Binding-site contacts:
Ligand atom C6 contacts residue ALA185 of chain 1.A at 4.5 Å (hydrophobic).
Ligand atom N2 contacts residue ASN182 of chain 1.A at 3.2 Å (h-bond).
Ligand atom O5 contacts residue THR184 of chain 1.A at 4.5 Å.
Ligand atom O5 contacts residue ASN182 of chain 1.A at 2.4 Å (h-bond).
Ligand atom O3 contacts residue ASN182 of chain 1.A at 4.0 Å.
Ligand atom C1 contacts residue ASN182 of chain 1.A at 1.4 Å.
Ligand atom C7 contacts residue ASN182 of chain 1.A at 4.0 Å.
Ligand atom C5 contacts residue THR184 of chain 1.A at 4.3 Å.
Ligand atom C3 contacts residue ASN182 of chain 1.A at 3.7 Å.
Ligand atom C5 contacts residue ASN182 of chain 1.A at 3.6 Å.
Ligand atom C4 contacts residue ASN182 of chain 1.A at 4.2 Å.
Ligand atom C2 contacts residue ASN182 of chain 1.A at 2.4 Å.
Ligand atom O7 contacts residue ASN182 of chain 1.A at 4.1 Å.

This small molecule binds to this protein.
Small molecule (SMILES): CC(=O)N[C@@H]1[C@@H](O)[C@H](O)[C@@H](CO)O[C@H]1O

Sequence of chain 1.A:
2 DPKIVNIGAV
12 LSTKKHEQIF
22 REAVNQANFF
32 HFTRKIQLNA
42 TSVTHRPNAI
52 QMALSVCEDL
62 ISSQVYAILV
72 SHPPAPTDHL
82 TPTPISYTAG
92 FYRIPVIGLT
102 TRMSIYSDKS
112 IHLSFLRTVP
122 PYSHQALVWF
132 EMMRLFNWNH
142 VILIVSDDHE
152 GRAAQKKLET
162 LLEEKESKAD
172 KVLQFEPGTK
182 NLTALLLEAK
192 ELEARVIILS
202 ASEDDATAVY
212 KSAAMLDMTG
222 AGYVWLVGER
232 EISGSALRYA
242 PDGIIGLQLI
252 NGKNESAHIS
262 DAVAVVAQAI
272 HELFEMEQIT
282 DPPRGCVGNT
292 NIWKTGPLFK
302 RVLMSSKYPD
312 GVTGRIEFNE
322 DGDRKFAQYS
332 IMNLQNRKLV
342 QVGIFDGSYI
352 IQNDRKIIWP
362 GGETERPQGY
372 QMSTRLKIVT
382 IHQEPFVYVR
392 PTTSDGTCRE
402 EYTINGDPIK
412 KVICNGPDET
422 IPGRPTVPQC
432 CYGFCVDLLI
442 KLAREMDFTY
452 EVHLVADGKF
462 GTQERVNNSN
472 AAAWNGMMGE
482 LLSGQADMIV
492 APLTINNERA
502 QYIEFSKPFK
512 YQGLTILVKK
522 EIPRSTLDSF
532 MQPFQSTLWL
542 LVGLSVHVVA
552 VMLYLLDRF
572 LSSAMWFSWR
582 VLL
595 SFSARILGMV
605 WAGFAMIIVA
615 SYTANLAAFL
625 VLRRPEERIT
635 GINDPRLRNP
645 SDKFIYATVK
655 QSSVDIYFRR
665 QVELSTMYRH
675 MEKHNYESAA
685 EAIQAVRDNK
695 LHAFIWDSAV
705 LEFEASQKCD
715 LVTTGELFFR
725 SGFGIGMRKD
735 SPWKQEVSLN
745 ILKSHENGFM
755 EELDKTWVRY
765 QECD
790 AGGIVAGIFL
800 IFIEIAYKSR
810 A